Sequence of chain 4.A:
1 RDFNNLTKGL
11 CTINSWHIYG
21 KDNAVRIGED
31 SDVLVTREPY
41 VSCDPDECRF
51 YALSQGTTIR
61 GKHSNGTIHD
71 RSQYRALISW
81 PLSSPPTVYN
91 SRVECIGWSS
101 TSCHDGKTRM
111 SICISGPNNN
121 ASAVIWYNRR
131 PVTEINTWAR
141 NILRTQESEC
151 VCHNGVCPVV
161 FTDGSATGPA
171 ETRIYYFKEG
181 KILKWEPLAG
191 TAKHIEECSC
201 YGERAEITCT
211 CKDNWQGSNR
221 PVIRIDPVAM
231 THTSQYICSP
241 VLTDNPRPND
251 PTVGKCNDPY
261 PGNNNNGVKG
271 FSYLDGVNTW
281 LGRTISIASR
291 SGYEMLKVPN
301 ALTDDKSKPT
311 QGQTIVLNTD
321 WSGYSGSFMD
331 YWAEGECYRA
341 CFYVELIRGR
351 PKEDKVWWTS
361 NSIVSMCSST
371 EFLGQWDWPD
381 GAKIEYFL

Sequence of chain 3.A:
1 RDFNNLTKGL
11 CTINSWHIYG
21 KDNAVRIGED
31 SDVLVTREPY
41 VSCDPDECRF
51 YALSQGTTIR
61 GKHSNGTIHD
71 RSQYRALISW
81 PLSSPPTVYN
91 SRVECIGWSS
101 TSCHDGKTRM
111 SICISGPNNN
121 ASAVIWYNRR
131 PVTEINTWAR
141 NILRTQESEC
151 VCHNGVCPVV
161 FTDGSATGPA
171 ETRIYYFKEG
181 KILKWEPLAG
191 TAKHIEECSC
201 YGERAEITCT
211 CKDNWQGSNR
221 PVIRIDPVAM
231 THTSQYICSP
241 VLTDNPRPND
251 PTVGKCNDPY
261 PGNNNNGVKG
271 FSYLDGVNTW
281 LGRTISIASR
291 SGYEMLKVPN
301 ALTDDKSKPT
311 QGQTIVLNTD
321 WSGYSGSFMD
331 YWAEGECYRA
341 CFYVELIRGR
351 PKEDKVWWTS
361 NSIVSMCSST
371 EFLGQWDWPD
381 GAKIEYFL

The small molecule below binds the protein below.
Small molecule (SMILES): CC(=O)N[C@H]1[C@H](O[C@H]2[C@H](O)[C@@H](NC(C)=O)CO[C@@H]2CO)O[C@H](CO)[C@@H](O[C@@H]2O[C@H](CO[C@H]3O[C@H](CO)[C@@H](O)[C@H](O)[C@@H]3O)[C@@H](O)[C@H](O[C@H]3O[C@H](CO)[C@@H](O)[C@H](O)[C@@H]3O[C@H]3O[C@H](CO)[C@@H](O)[C@H](O)[C@@H]3O[C@H]3O[C@H](CO)[C@@H](O)[C@H](O)[C@@H]3O)[C@@H]2O)[C@@H]1O

Binding-site contacts:
Ligand atom C7 contacts residue ASN120 of chain 4.A at 3.5 Å.
Ligand atom O5 contacts residue ASN120 of chain 4.A at 2.4 Å (h-bond).
Ligand atom O4 contacts residue ILE287 of chain 3.A at 3.2 Å.
Ligand atom O6 contacts residue ILE285 of chain 3.A at 2.8 Å (h-bond).
Ligand atom C3 contacts residue GLY312 of chain 3.A at 3.1 Å.
Ligand atom O6 contacts residue GLN375 of chain 3.A at 3.3 Å.
Ligand atom O5 contacts residue ASP250 of chain 3.A at 3.5 Å (salt-bridge).
Ligand atom O6 contacts residue THR310 of chain 3.A at 3.4 Å (h-bond).
Ligand atom C6 contacts residue THR310 of chain 3.A at 3.6 Å.
Ligand atom C2 contacts residue ASN120 of chain 4.A at 2.5 Å.
Ligand atom O3 contacts residue GLY312 of chain 3.A at 2.9 Å (h-bond).
Ligand atom C6 contacts residue ILE285 of chain 3.A at 3.5 Å (hydrophobic).
Ligand atom O6 contacts residue LYS308 of chain 3.A at 2.8 Å (salt-bridge).
Ligand atom O2 contacts residue GLY312 of chain 3.A at 3.1 Å.
Ligand atom O5 contacts residue GLN375 of chain 3.A at 3.3 Å (h-bond).
Ligand atom C5 contacts residue ASN120 of chain 4.A at 3.7 Å.
Ligand atom O3 contacts residue ASN249 of chain 3.A at 2.7 Å (h-bond).
Ligand atom C8 contacts residue ASN119 of chain 4.A at 3.4 Å.
Ligand atom O5 contacts residue GLY374 of chain 3.A at 3.2 Å.
Ligand atom O3 contacts residue ARG283 of chain 3.A at 2.9 Å (salt-bridge).
Ligand atom O3 contacts residue GLU294 of chain 3.A at 2.6 Å (salt-bridge).
Ligand atom O5 contacts residue GLY312 of chain 3.A at 3.6 Å.
Ligand atom C5 contacts residue ARG283 of chain 3.A at 3.5 Å.
Ligand atom O2 contacts residue ASN249 of chain 3.A at 3.2 Å (h-bond).
Ligand atom C6 contacts residue LEU373 of chain 3.A at 3.4 Å (hydrophobic).
Ligand atom O6 contacts residue ASP250 of chain 3.A at 2.6 Å (salt-bridge).
Ligand atom O3 contacts residue GLN311 of chain 3.A at 3.2 Å.
Ligand atom C1 contacts residue ASN120 of chain 4.A at 1.4 Å.
Ligand atom C6 contacts residue GLN311 of chain 3.A at 3.6 Å.
Ligand atom C3 contacts residue GLU294 of chain 3.A at 3.3 Å.
Ligand atom C6 contacts residue ASP250 of chain 3.A at 3.5 Å.
Ligand atom O3 contacts residue ASP250 of chain 3.A at 2.9 Å (salt-bridge).
Ligand atom C4 contacts residue GLU294 of chain 3.A at 3.6 Å.
Ligand atom C5 contacts residue THR310 of chain 3.A at 3.6 Å.
Ligand atom C6 contacts residue LYS308 of chain 3.A at 3.6 Å.
Ligand atom O5 contacts residue ARG283 of chain 3.A at 3.1 Å (salt-bridge).
Ligand atom N2 contacts residue ASN120 of chain 4.A at 2.9 Å (h-bond).
Ligand atom O4 contacts residue GLU294 of chain 3.A at 2.8 Å (salt-bridge).
Ligand atom O4 contacts residue ARG247 of chain 3.A at 3.1 Å (salt-bridge).
Ligand atom O2 contacts residue LEU296 of chain 3.A at 3.5 Å.